Binding-site contacts:
Ligand atom O5 contacts residue ASN709 of chain 1.A at 2.4 Å (h-bond).
Ligand atom C2 contacts residue ASN709 of chain 1.A at 2.4 Å.
Ligand atom N2 contacts residue ASN709 of chain 1.A at 2.9 Å (h-bond).
Ligand atom C1 contacts residue ASN709 of chain 1.A at 1.4 Å.
Ligand atom C8 contacts residue ILE1130 of chain 1.A at 3.9 Å (hydrophobic).
Ligand atom O5 contacts residue ASP796 of chain 1.C at 4.0 Å.
Ligand atom C7 contacts residue ASN709 of chain 1.A at 3.0 Å.
Ligand atom O7 contacts residue ASN709 of chain 1.A at 2.7 Å (h-bond).
Ligand atom C3 contacts residue ASN709 of chain 1.A at 3.8 Å.
Ligand atom C8 contacts residue GLY1131 of chain 1.A at 3.6 Å.
Ligand atom C4 contacts residue ASN709 of chain 1.A at 4.2 Å.
Ligand atom C5 contacts residue ASN709 of chain 1.A at 3.6 Å.
Ligand atom C8 contacts residue ASN709 of chain 1.A at 4.2 Å.

This small molecule binds to this protein.
Small molecule (SMILES): CC(=O)N[C@@H]1[C@@H](O)[C@H](O)[C@@H](CO)O[C@H]1O

Sequence of chain 1.C:
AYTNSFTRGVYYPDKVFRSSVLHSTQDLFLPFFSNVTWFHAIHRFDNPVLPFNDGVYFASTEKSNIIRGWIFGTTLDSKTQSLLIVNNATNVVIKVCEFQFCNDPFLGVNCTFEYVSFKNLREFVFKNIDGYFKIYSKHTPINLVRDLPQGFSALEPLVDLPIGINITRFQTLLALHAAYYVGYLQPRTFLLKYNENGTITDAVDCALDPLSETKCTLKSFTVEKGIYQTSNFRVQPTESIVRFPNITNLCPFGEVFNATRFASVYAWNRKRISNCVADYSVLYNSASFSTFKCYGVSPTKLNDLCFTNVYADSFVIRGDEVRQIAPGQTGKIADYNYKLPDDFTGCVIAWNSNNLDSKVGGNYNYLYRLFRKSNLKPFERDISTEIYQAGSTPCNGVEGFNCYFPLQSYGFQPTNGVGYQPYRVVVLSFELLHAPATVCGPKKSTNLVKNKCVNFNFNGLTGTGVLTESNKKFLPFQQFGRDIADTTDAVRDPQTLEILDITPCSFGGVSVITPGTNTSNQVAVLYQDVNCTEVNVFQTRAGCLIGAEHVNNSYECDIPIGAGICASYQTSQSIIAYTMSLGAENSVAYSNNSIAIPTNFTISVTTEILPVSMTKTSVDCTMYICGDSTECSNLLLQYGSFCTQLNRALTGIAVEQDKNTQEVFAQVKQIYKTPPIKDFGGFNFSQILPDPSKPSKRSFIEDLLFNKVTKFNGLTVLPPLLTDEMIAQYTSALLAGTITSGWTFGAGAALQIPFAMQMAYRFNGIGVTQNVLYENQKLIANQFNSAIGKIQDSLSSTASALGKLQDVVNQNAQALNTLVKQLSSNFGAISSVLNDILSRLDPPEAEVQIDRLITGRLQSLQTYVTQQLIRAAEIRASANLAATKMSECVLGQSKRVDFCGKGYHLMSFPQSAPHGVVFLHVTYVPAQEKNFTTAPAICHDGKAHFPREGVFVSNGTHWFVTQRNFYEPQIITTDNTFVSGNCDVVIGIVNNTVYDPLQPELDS

Sequence of chain 1.A:
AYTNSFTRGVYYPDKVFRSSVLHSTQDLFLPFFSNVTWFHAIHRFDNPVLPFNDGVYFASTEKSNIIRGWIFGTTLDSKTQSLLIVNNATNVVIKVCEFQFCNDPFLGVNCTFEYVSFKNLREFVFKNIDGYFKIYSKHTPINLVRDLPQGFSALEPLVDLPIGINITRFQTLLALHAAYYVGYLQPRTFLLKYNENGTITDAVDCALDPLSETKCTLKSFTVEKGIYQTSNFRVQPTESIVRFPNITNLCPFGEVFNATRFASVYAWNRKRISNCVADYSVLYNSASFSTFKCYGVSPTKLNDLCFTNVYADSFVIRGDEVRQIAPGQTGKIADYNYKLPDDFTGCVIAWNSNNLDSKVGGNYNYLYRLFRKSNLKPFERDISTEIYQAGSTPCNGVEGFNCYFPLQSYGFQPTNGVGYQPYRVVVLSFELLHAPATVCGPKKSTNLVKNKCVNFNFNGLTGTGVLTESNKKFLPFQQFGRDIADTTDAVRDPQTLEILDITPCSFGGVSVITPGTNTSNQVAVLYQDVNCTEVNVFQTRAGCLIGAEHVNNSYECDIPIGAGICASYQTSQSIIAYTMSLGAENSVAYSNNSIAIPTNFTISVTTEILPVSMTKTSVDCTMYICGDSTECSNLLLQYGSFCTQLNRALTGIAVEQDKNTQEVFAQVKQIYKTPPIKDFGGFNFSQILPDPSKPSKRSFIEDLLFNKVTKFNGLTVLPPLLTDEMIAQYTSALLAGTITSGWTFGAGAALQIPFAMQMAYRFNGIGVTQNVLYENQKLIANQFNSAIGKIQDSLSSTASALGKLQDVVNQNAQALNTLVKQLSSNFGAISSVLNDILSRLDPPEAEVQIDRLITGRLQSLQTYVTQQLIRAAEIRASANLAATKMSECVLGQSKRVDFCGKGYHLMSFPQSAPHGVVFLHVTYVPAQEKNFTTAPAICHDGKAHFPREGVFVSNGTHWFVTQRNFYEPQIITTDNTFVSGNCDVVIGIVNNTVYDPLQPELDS